Sequence of chain 1.C:
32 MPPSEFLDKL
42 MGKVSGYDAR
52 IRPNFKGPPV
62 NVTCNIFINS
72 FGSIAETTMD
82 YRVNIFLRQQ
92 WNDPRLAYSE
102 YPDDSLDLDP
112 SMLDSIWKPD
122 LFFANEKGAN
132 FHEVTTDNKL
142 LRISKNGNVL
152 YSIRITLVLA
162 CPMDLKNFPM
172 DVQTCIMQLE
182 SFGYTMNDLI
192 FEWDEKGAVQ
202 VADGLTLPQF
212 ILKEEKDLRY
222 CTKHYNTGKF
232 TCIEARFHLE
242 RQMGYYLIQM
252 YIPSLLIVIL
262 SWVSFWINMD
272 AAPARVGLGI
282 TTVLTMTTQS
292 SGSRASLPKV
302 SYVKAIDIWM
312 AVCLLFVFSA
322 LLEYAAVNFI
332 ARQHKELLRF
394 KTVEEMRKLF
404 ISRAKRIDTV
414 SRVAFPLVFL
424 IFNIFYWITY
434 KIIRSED

A protein and the small-molecule ligand that binds it are described below.
Small molecule (SMILES): CC(=O)N[C@@H]1[C@@H](O)[C@H](O)[C@@H](CO)O[C@H]1O

Binding-site contacts:
Ligand atom O7 contacts residue PRO60 of chain 1.C at 2.9 Å (h-bond).
Ligand atom N2 contacts residue ASN62 of chain 1.C at 3.0 Å (h-bond).
Ligand atom O7 contacts residue ASN55 of chain 1.C at 4.4 Å.
Ligand atom C1 contacts residue ASN62 of chain 1.C at 1.4 Å.
Ligand atom O3 contacts residue PRO59 of chain 1.C at 3.9 Å.
Ligand atom C7 contacts residue ASN62 of chain 1.C at 3.8 Å.
Ligand atom C4 contacts residue ASN62 of chain 1.C at 4.3 Å.
Ligand atom C5 contacts residue ASN62 of chain 1.C at 3.7 Å.
Ligand atom C1 contacts residue PRO60 of chain 1.C at 4.2 Å (hydrophobic).
Ligand atom N2 contacts residue PRO60 of chain 1.C at 2.8 Å (h-bond).
Ligand atom C7 contacts residue PRO60 of chain 1.C at 3.2 Å (hydrophobic).
Ligand atom C3 contacts residue ASN62 of chain 1.C at 3.8 Å.
Ligand atom C2 contacts residue ASN62 of chain 1.C at 2.5 Å.
Ligand atom C2 contacts residue PRO60 of chain 1.C at 4.0 Å (hydrophobic).
Ligand atom O5 contacts residue ASN62 of chain 1.C at 2.4 Å (h-bond).
Ligand atom O7 contacts residue VAL61 of chain 1.C at 4.2 Å.
Ligand atom O7 contacts residue PRO59 of chain 1.C at 3.5 Å (h-bond).
Ligand atom C7 contacts residue PRO59 of chain 1.C at 4.2 Å (hydrophobic).
Ligand atom C8 contacts residue ASN62 of chain 1.C at 4.2 Å.
Ligand atom N2 contacts residue PRO59 of chain 1.C at 4.3 Å.